Binding-site contacts:
Ligand atom N9 contacts residue PRO416 of chain 1.QA at 4.2 Å.
Ligand atom N6 contacts residue VAL199 of chain 1.QA at 4.5 Å.
Ligand atom N3 contacts residue PRO200 of chain 1.QA at 4.2 Å.
Ligand atom C8 contacts residue PRO200 of chain 1.QA at 4.4 Å (hydrophobic).
Ligand atom N7 contacts residue ASN394 of chain 1.QA at 4.3 Å.
Ligand atom P contacts residue PRO200 of chain 1.QA at 4.5 Å.
Ligand atom O1P contacts residue PRO200 of chain 1.QA at 4.1 Å.
Ligand atom C2 contacts residue PRO200 of chain 1.QA at 4.1 Å (hydrophobic).
Ligand atom C2' contacts residue HIS415 of chain 1.QA at 3.9 Å.
Ligand atom C6 contacts residue PRO200 of chain 1.QA at 4.0 Å (hydrophobic).
Ligand atom C2 contacts residue PRO416 of chain 1.QA at 3.9 Å (hydrophobic).
Ligand atom C2 contacts residue GLY424 of chain 1.QA at 4.1 Å.
Ligand atom N1 contacts residue PRO200 of chain 1.QA at 4.1 Å.
Ligand atom C5 contacts residue PRO200 of chain 1.QA at 3.8 Å (hydrophobic).
Ligand atom N1 contacts residue GLY424 of chain 1.QA at 3.5 Å (h-bond).
Ligand atom O3P contacts residue LYS198 of chain 1.QA at 4.5 Å.
Ligand atom N9 contacts residue PRO200 of chain 1.QA at 4.4 Å.
Ligand atom N6 contacts residue PRO200 of chain 1.QA at 4.4 Å.
Ligand atom N7 contacts residue PRO200 of chain 1.QA at 4.0 Å.
Ligand atom C6 contacts residue PRO416 of chain 1.QA at 3.0 Å (hydrophobic).
Ligand atom N6 contacts residue SER417 of chain 1.QA at 3.8 Å.
Ligand atom N7 contacts residue SER417 of chain 1.QA at 4.4 Å.
Ligand atom C5 contacts residue PRO416 of chain 1.QA at 3.6 Å (hydrophobic).
Ligand atom N1 contacts residue PRO416 of chain 1.QA at 3.2 Å (h-bond).
Ligand atom C1' contacts residue PRO416 of chain 1.QA at 4.5 Å (hydrophobic).
Ligand atom O3P contacts residue PRO200 of chain 1.QA at 3.9 Å.
Ligand atom C8 contacts residue HIS415 of chain 1.QA at 3.6 Å.
Ligand atom N6 contacts residue GLY424 of chain 1.QA at 3.8 Å.
Ligand atom C2 contacts residue VAL199 of chain 1.QA at 4.2 Å (hydrophobic).
Ligand atom N1 contacts residue VAL199 of chain 1.QA at 3.7 Å.
Ligand atom N6 contacts residue PRO416 of chain 1.QA at 3.1 Å (h-bond).
Ligand atom N3 contacts residue PRO416 of chain 1.QA at 4.1 Å.
Ligand atom C4 contacts residue PRO200 of chain 1.QA at 4.1 Å (hydrophobic).
Ligand atom C6 contacts residue GLY424 of chain 1.QA at 4.5 Å.
Ligand atom C4 contacts residue PRO416 of chain 1.QA at 4.0 Å (hydrophobic).
Ligand atom N7 contacts residue HIS415 of chain 1.QA at 3.8 Å.
Ligand atom C6 contacts residue SER417 of chain 1.QA at 4.5 Å.
Ligand atom C6 contacts residue VAL199 of chain 1.QA at 4.3 Å (hydrophobic).
Ligand atom N7 contacts residue PRO416 of chain 1.QA at 4.4 Å.

Sequence of chain 1.QA:
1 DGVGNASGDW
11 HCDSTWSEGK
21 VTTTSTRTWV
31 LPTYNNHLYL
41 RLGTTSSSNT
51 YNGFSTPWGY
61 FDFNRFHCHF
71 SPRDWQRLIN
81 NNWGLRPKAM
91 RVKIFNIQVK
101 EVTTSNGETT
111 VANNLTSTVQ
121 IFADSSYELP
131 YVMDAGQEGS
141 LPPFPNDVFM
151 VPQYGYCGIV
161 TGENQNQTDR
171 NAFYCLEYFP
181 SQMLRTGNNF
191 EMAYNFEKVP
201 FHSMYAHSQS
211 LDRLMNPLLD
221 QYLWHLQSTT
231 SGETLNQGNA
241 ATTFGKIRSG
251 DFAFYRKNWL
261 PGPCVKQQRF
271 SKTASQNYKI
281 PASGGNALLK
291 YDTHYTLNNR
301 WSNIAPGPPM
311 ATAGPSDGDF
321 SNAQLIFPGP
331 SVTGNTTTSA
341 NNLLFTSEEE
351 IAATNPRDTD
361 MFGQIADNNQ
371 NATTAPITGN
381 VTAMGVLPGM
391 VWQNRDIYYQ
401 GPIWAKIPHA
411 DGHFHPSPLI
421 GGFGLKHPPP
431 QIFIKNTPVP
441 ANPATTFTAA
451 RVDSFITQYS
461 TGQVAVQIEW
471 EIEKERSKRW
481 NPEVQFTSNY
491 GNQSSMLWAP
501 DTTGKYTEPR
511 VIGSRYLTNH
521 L

This protein binds this small molecule.
Small molecule (SMILES): Nc1ncnc2c1ncn2[C@H]1C[C@H](O)[C@@H](COP(=O)(O)O)O1